Binding-site contacts:
Ligand atom C2 contacts residue ARG358 of chain 2.B at 3.8 Å.
Ligand atom C4 contacts residue CYS589 of chain 2.B at 4.4 Å (hydrophobic).
Ligand atom C6 contacts residue ARG358 of chain 2.B at 4.1 Å.
Ligand atom C1 contacts residue ARG358 of chain 2.B at 3.5 Å.
Ligand atom O2 contacts residue GLN354 of chain 2.B at 3.3 Å.
Ligand atom O2 contacts residue ARG358 of chain 2.B at 4.1 Å.
Ligand atom O1 contacts residue CYS589 of chain 2.B at 2.9 Å (h-bond).
Ligand atom CM3 contacts residue GLN354 of chain 2.B at 4.0 Å.
Ligand atom C2 contacts residue CYS589 of chain 2.B at 4.2 Å (hydrophobic).
Ligand atom O1 contacts residue GLN354 of chain 2.B at 4.0 Å.
Ligand atom CM2 contacts residue GLU250 of chain 2.B at 4.1 Å.
Ligand atom O3 contacts residue GLU250 of chain 2.B at 4.3 Å.
Ligand atom C1 contacts residue CYS589 of chain 2.B at 2.7 Å (hydrophobic).
Ligand atom O3 contacts residue GLN354 of chain 2.B at 4.2 Å.
Ligand atom O1 contacts residue ARG358 of chain 2.B at 3.4 Å (salt-bridge).
Ligand atom CM5 contacts residue CYS589 of chain 2.B at 2.9 Å (hydrophobic).
Ligand atom C6 contacts residue CYS589 of chain 2.B at 1.8 Å (hydrophobic).
Ligand atom C5 contacts residue CYS589 of chain 2.B at 3.0 Å (hydrophobic).
Ligand atom CM2 contacts residue GLN354 of chain 2.B at 3.4 Å.

Sequence of chain 2.B:
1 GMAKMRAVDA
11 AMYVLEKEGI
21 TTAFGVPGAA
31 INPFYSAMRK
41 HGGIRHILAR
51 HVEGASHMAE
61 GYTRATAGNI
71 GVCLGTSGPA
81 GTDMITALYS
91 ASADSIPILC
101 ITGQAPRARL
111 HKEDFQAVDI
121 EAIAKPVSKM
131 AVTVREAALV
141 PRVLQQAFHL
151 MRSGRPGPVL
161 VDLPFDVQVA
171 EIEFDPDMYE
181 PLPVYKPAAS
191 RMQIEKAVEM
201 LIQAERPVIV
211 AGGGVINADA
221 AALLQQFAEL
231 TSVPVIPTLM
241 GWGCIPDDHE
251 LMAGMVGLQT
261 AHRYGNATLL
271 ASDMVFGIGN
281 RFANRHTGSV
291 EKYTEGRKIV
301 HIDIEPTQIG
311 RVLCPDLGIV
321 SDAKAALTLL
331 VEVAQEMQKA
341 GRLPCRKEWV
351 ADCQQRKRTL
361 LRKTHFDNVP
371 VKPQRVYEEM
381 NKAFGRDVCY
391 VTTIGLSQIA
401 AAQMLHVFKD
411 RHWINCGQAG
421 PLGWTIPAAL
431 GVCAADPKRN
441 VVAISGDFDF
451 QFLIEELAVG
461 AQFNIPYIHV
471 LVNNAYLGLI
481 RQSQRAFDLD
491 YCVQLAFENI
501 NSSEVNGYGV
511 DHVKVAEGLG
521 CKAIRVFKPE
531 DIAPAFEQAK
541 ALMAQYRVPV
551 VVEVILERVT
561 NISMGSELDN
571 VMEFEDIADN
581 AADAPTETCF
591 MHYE

This protein binds this small molecule.
Small molecule (SMILES): COC1=C(OC)C(=O)C(C)=CC1=O